This protein binds this small molecule.
Small molecule (SMILES): CN1CCN(Cc2ccc(NC(=O)Nc3ccc(Oc4ccnc(N)n4)cc3)cc2C(F)(F)F)CC1

Binding-site contacts:
Ligand atom C02 contacts residue ILE210 of chain 1.A at 3.9 Å (hydrophobic).
Ligand atom C18 contacts residue PRO242 of chain 1.A at 3.9 Å (hydrophobic).
Ligand atom C21 contacts residue PHE241 of chain 1.A at 4.1 Å (hydrophobic).
Ligand atom N34 contacts residue TRP244 of chain 1.A at 3.9 Å.
Ligand atom C33 contacts residue LYS243 of chain 1.A at 3.5 Å.
Ligand atom N34 contacts residue LYS243 of chain 1.A at 4.0 Å.
Ligand atom C24 contacts residue PRO242 of chain 1.A at 3.9 Å (hydrophobic).
Ligand atom C32 contacts residue PRO242 of chain 1.A at 3.7 Å (hydrophobic).
Ligand atom O39 contacts residue PHE214 of chain 1.A at 3.5 Å.
Ligand atom C03 contacts residue PHE214 of chain 1.A at 4.0 Å (hydrophobic).
Ligand atom C04 contacts residue SER240 of chain 1.A at 3.8 Å.
Ligand atom O39 contacts residue PRO242 of chain 1.A at 4.1 Å.
Ligand atom C02 contacts residue PHE241 of chain 1.A at 4.0 Å (hydrophobic).
Ligand atom N19 contacts residue SER240 of chain 1.A at 2.7 Å (h-bond).
Ligand atom C18 contacts residue SER240 of chain 1.A at 3.4 Å.
Ligand atom C23 contacts residue PRO242 of chain 1.A at 3.9 Å (hydrophobic).
Ligand atom N20 contacts residue SER240 of chain 1.A at 3.2 Å (h-bond).
Ligand atom C04 contacts residue PHE241 of chain 1.A at 4.1 Å (hydrophobic).
Ligand atom C37 contacts residue TRP244 of chain 1.A at 3.9 Å (hydrophobic).
Ligand atom C20 contacts residue PRO242 of chain 1.A at 3.6 Å (hydrophobic).
Ligand atom F28 contacts residue TRP244 of chain 1.A at 4.0 Å.
Ligand atom C03 contacts residue PHE241 of chain 1.A at 3.9 Å (hydrophobic).
Ligand atom C32 contacts residue TRP244 of chain 1.A at 3.8 Å (hydrophobic).
Ligand atom C20 contacts residue SER240 of chain 1.A at 3.6 Å.
Ligand atom C22 contacts residue PRO242 of chain 1.A at 3.8 Å (hydrophobic).
Ligand atom C07 contacts residue LYS238 of chain 1.A at 3.9 Å.
Ligand atom F26 contacts residue PHE214 of chain 1.A at 4.1 Å.
Ligand atom C21 contacts residue SER240 of chain 1.A at 3.6 Å.
Ligand atom C26 contacts residue SER240 of chain 1.A at 3.2 Å.
Ligand atom C06 contacts residue LYS238 of chain 1.A at 3.7 Å.
Ligand atom C18 contacts residue PHE214 of chain 1.A at 4.1 Å (hydrophobic).
Ligand atom N19 contacts residue PRO242 of chain 1.A at 3.6 Å.
Ligand atom N20 contacts residue PHE241 of chain 1.A at 4.0 Å.
Ligand atom C33 contacts residue TRP244 of chain 1.A at 3.5 Å (hydrophobic).
Ligand atom C21 contacts residue PRO242 of chain 1.A at 3.6 Å (hydrophobic).
Ligand atom C26 contacts residue LYS238 of chain 1.A at 4.1 Å.
Ligand atom O08 contacts residue LYS238 of chain 1.A at 3.9 Å.
Ligand atom N19 contacts residue PHE241 of chain 1.A at 3.9 Å.
Ligand atom C37 contacts residue LYS243 of chain 1.A at 3.3 Å.
Ligand atom C29 contacts residue PRO242 of chain 1.A at 3.9 Å (hydrophobic).

Sequence of chain 1.A:
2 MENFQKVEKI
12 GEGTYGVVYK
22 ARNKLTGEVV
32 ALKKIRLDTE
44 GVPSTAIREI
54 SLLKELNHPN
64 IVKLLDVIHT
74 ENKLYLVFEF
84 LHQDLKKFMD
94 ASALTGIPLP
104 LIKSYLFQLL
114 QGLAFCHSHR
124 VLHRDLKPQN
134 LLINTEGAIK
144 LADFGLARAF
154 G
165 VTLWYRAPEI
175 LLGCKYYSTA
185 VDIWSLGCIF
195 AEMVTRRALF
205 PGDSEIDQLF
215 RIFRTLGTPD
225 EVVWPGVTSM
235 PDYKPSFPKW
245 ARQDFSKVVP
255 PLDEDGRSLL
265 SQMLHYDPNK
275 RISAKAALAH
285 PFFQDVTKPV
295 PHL